Sequence of chain 1.A:
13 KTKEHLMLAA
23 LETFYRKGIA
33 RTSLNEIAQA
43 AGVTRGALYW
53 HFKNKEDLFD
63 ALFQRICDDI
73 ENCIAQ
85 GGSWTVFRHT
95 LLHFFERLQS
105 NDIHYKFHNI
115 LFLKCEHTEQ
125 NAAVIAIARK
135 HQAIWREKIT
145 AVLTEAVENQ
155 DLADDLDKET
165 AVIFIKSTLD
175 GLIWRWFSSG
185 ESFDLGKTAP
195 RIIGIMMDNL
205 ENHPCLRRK

Binding-site contacts:
Ligand atom CAE contacts residue ASP174 of chain 1.A at 4.0 Å.
Ligand atom CAS contacts residue LEU95 of chain 1.A at 4.3 Å (hydrophobic).
Ligand atom CAB contacts residue LEU173 of chain 1.A at 4.0 Å (hydrophobic).
Ligand atom CAA contacts residue PHE98 of chain 1.A at 4.2 Å (hydrophobic).
Ligand atom CAM contacts residue PHE98 of chain 1.A at 4.2 Å (hydrophobic).
Ligand atom CAI contacts residue THR94 of chain 1.A at 4.0 Å.
Ligand atom CAL contacts residue PHE98 of chain 1.A at 3.7 Å (hydrophobic).
Ligand atom CAB contacts residue ILE143 of chain 1.A at 4.2 Å (hydrophobic).
Ligand atom CAO contacts residue PHE91 of chain 1.A at 3.9 Å (hydrophobic).
Ligand atom CAQ contacts residue TRP139 of chain 1.A at 4.1 Å (hydrophobic).
Ligand atom CAF contacts residue LYS142 of chain 1.A at 4.2 Å.
Ligand atom CAA contacts residue GLN136 of chain 1.A at 4.0 Å.
Ligand atom CAE contacts residue TRP139 of chain 1.A at 4.2 Å (hydrophobic).
Ligand atom CAJ contacts residue PHE98 of chain 1.A at 3.6 Å (hydrophobic).
Ligand atom CAP contacts residue PHE91 of chain 1.A at 4.1 Å (hydrophobic).
Ligand atom CAB contacts residue LYS170 of chain 1.A at 3.8 Å.
Ligand atom OAD contacts residue ASP174 of chain 1.A at 2.9 Å (salt-bridge).
Ligand atom CAN contacts residue TRP139 of chain 1.A at 3.7 Å (hydrophobic).
Ligand atom CAH contacts residue PHE91 of chain 1.A at 3.8 Å (hydrophobic).
Ligand atom CAN contacts residue LYS170 of chain 1.A at 3.9 Å.
Ligand atom CAV contacts residue LYS170 of chain 1.A at 4.2 Å.
Ligand atom CAF contacts residue ILE143 of chain 1.A at 4.3 Å (hydrophobic).
Ligand atom CAG contacts residue TRP139 of chain 1.A at 3.9 Å (hydrophobic).
Ligand atom CAA contacts residue TRP139 of chain 1.A at 3.6 Å (hydrophobic).
Ligand atom CAM contacts residue LEU173 of chain 1.A at 4.0 Å (hydrophobic).
Ligand atom CAF contacts residue PHE91 of chain 1.A at 4.3 Å (hydrophobic).
Ligand atom CAM contacts residue ASP174 of chain 1.A at 3.9 Å.
Ligand atom OAC contacts residue VAL146 of chain 1.A at 3.6 Å.
Ligand atom CAI contacts residue LEU95 of chain 1.A at 3.8 Å (hydrophobic).
Ligand atom OAC contacts residue PHE91 of chain 1.A at 4.1 Å.
Ligand atom OAD contacts residue LYS170 of chain 1.A at 3.3 Å.
Ligand atom CAK contacts residue TRP139 of chain 1.A at 4.0 Å (hydrophobic).
Ligand atom CAU contacts residue ASP174 of chain 1.A at 3.7 Å.
Ligand atom CAM contacts residue ILE177 of chain 1.A at 3.5 Å (hydrophobic).
Ligand atom CAR contacts residue TRP139 of chain 1.A at 4.0 Å (hydrophobic).
Ligand atom CAG contacts residue ILE143 of chain 1.A at 3.8 Å (hydrophobic).
Ligand atom CAH contacts residue THR94 of chain 1.A at 4.1 Å.
Ligand atom CAJ contacts residue LEU95 of chain 1.A at 4.1 Å (hydrophobic).
Ligand atom CAK contacts residue ILE143 of chain 1.A at 3.5 Å (hydrophobic).
Ligand atom CAN contacts residue ILE143 of chain 1.A at 4.0 Å (hydrophobic).

A protein and the small-molecule ligand that binds it are described below.
Small molecule (SMILES): C#C[C@]1(O)CC[C@H]2[C@@H]3CCc4cc(O)ccc4[C@H]3CC[C@@]21C